Binding-site contacts:
Ligand atom C6 contacts residue ASN50 of chain 1.A at 4.2 Å.
Ligand atom C1 contacts residue ASN50 of chain 1.A at 3.8 Å.
Ligand atom C4 contacts residue ASN45 of chain 1.A at 4.2 Å.
Ligand atom C5 contacts residue THR47 of chain 1.A at 4.4 Å.
Ligand atom C7 contacts residue ASN45 of chain 1.A at 3.5 Å.
Ligand atom C1 contacts residue ASN45 of chain 1.A at 1.4 Å.
Ligand atom O7 contacts residue ASN45 of chain 1.A at 3.6 Å.
Ligand atom C5 contacts residue ASN45 of chain 1.A at 3.6 Å.
Ligand atom C2 contacts residue ASN45 of chain 1.A at 2.5 Å.
Ligand atom C3 contacts residue ASN45 of chain 1.A at 3.8 Å.
Ligand atom C8 contacts residue GLU49 of chain 1.A at 3.7 Å.
Ligand atom O6 contacts residue ASN50 of chain 1.A at 3.8 Å.
Ligand atom C8 contacts residue ASP324 of chain 1.A at 3.9 Å.
Ligand atom O6 contacts residue THR47 of chain 1.A at 2.7 Å (h-bond).
Ligand atom C1 contacts residue THR47 of chain 1.A at 4.3 Å.
Ligand atom C6 contacts residue GLU49 of chain 1.A at 4.4 Å.
Ligand atom C6 contacts residue ARG53 of chain 1.A at 4.1 Å.
Ligand atom O5 contacts residue ASN50 of chain 1.A at 3.2 Å (h-bond).
Ligand atom O5 contacts residue THR47 of chain 1.A at 4.1 Å.
Ligand atom O6 contacts residue GLU49 of chain 1.A at 3.4 Å (salt-bridge).
Ligand atom C5 contacts residue ASN50 of chain 1.A at 4.3 Å.
Ligand atom N2 contacts residue ASN45 of chain 1.A at 2.9 Å (h-bond).
Ligand atom C6 contacts residue THR47 of chain 1.A at 4.0 Å.
Ligand atom C7 contacts residue ARG326 of chain 1.A at 4.4 Å.
Ligand atom C8 contacts residue ARG326 of chain 1.A at 3.4 Å.
Ligand atom O5 contacts residue ASN45 of chain 1.A at 2.3 Å (h-bond).

Sequence of chain 1.A:
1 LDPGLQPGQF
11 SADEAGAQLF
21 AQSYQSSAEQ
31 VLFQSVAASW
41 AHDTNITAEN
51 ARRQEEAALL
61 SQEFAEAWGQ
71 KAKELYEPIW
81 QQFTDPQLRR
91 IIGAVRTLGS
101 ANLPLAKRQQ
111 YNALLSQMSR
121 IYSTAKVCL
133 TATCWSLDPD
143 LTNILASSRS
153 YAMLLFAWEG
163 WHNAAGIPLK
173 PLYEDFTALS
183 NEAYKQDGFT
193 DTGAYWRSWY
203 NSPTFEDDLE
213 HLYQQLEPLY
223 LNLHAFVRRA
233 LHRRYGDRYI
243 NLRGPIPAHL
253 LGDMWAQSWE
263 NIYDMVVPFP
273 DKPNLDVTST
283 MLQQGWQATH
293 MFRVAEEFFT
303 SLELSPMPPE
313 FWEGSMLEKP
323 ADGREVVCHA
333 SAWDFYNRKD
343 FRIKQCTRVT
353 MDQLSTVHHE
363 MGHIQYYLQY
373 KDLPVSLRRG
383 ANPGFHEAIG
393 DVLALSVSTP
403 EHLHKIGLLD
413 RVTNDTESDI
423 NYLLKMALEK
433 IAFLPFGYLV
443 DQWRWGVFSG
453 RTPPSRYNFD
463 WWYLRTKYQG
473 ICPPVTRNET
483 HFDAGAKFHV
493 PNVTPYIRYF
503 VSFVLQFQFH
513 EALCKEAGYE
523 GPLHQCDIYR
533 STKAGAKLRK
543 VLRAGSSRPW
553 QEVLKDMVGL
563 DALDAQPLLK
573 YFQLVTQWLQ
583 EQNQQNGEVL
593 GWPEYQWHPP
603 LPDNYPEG

This small molecule binds to this protein.
Small molecule (SMILES): CC(=O)N[C@H]1[C@H](O[C@H]2[C@H](O)[C@@H](NC(C)=O)CO[C@@H]2CO)O[C@H](CO)[C@@H](O)[C@@H]1O